Sequence of chain 2.J:
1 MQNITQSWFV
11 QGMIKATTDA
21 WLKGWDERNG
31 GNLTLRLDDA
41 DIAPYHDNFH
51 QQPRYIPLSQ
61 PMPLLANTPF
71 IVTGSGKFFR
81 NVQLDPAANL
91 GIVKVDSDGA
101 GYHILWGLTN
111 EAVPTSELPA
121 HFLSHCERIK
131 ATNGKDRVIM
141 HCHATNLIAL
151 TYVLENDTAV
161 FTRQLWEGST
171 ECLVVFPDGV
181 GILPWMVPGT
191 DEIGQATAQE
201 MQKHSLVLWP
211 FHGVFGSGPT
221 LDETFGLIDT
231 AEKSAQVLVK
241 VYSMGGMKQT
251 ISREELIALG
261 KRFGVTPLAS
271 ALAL

Binding-site contacts:
Ligand atom C1 contacts residue HIS141 of chain 2.J at 4.0 Å.
Ligand atom N2 contacts residue HIS141 of chain 2.J at 4.0 Å.
Ligand atom P contacts residue ASN32 of chain 2.J at 3.8 Å.
Ligand atom O4P contacts residue GLY76 of chain 2.J at 3.5 Å (h-bond).
Ligand atom O2 contacts residue HIS141 of chain 2.J at 3.2 Å (h-bond).
Ligand atom C2 contacts residue ASN29 of chain 2.J at 3.4 Å.
Ligand atom O2 contacts residue HIS212 of chain 2.J at 3.0 Å (h-bond).
Ligand atom C1 contacts residue GLY31 of chain 2.J at 3.8 Å.
Ligand atom P contacts residue GLY76 of chain 2.J at 3.8 Å.
Ligand atom O2 contacts residue ZN1 of chain 2.MA at 2.3 Å.
Ligand atom O1 contacts residue HIS141 of chain 2.J at 3.4 Å (h-bond).
Ligand atom O2 contacts residue TRP209 of chain 2.J at 4.0 Å.
Ligand atom O1 contacts residue GLY31 of chain 2.J at 2.8 Å (h-bond).
Ligand atom N2 contacts residue GLU117 of chain 2.J at 3.0 Å (salt-bridge).
Ligand atom O2P contacts residue GLY31 of chain 2.J at 3.5 Å (h-bond).
Ligand atom O2 contacts residue GLU117 of chain 2.J at 2.5 Å (salt-bridge).
Ligand atom P contacts residue ASN29 of chain 2.J at 3.6 Å.
Ligand atom O2P contacts residue THR115 of chain 2.J at 2.3 Å (h-bond).
Ligand atom N2 contacts residue ASN32 of chain 2.J at 3.6 Å.
Ligand atom O1 contacts residue ASN32 of chain 2.J at 3.7 Å.
Ligand atom O3P contacts residue SER75 of chain 2.J at 4.0 Å.
Ligand atom O2P contacts residue SER116 of chain 2.J at 4.0 Å.
Ligand atom C1 contacts residue ASN32 of chain 2.J at 3.4 Å.
Ligand atom O1P contacts residue ASN32 of chain 2.J at 3.4 Å (h-bond).
Ligand atom O1P contacts residue ASN29 of chain 2.J at 3.8 Å.
Ligand atom N2 contacts residue ZN1 of chain 2.MA at 2.9 Å.
Ligand atom O3P contacts residue GLY76 of chain 2.J at 3.0 Å (h-bond).
Ligand atom O4P contacts residue SER116 of chain 2.J at 2.9 Å (h-bond).
Ligand atom O4P contacts residue SER75 of chain 2.J at 3.2 Å (h-bond).
Ligand atom C1 contacts residue ZN1 of chain 2.MA at 2.8 Å.
Ligand atom O1P contacts residue SER116 of chain 2.J at 3.7 Å.
Ligand atom P contacts residue THR115 of chain 2.J at 3.7 Å.
Ligand atom O1 contacts residue HIS143 of chain 2.J at 3.1 Å (h-bond).
Ligand atom C2 contacts residue ASN32 of chain 2.J at 3.7 Å.
Ligand atom O3P contacts residue GLY74 of chain 2.J at 3.8 Å.
Ligand atom O3P contacts residue ASN29 of chain 2.J at 2.6 Å (h-bond).
Ligand atom O1 contacts residue GLY30 of chain 2.J at 3.6 Å.
Ligand atom O4P contacts residue THR115 of chain 2.J at 3.7 Å.
Ligand atom O2P contacts residue ASN32 of chain 2.J at 2.8 Å (h-bond).
Ligand atom O1 contacts residue ZN1 of chain 2.MA at 2.2 Å.

The protein below binds the small molecule below.
Small molecule (SMILES): O=C(COP(=O)(O)O)NO